Binding-site contacts:
Ligand atom C5 contacts residue ASN356 of chain 1.B at 3.7 Å.
Ligand atom C2 contacts residue ASN356 of chain 1.B at 2.4 Å.
Ligand atom O6 contacts residue ASN356 of chain 1.B at 3.9 Å.
Ligand atom C7 contacts residue ASN356 of chain 1.B at 3.5 Å.
Ligand atom C4 contacts residue ASN356 of chain 1.B at 4.2 Å.
Ligand atom N2 contacts residue ASN356 of chain 1.B at 2.9 Å (h-bond).
Ligand atom O7 contacts residue ASN356 of chain 1.B at 3.9 Å.
Ligand atom C1 contacts residue ASN356 of chain 1.B at 1.4 Å.
Ligand atom C3 contacts residue ASN356 of chain 1.B at 3.8 Å.
Ligand atom O5 contacts residue ASN356 of chain 1.B at 2.4 Å (h-bond).

This protein binds this small molecule.
Small molecule (SMILES): CC(=O)N[C@@H]1[C@@H](O)[C@H](O)[C@@H](CO)O[C@H]1O

Sequence of chain 1.B:
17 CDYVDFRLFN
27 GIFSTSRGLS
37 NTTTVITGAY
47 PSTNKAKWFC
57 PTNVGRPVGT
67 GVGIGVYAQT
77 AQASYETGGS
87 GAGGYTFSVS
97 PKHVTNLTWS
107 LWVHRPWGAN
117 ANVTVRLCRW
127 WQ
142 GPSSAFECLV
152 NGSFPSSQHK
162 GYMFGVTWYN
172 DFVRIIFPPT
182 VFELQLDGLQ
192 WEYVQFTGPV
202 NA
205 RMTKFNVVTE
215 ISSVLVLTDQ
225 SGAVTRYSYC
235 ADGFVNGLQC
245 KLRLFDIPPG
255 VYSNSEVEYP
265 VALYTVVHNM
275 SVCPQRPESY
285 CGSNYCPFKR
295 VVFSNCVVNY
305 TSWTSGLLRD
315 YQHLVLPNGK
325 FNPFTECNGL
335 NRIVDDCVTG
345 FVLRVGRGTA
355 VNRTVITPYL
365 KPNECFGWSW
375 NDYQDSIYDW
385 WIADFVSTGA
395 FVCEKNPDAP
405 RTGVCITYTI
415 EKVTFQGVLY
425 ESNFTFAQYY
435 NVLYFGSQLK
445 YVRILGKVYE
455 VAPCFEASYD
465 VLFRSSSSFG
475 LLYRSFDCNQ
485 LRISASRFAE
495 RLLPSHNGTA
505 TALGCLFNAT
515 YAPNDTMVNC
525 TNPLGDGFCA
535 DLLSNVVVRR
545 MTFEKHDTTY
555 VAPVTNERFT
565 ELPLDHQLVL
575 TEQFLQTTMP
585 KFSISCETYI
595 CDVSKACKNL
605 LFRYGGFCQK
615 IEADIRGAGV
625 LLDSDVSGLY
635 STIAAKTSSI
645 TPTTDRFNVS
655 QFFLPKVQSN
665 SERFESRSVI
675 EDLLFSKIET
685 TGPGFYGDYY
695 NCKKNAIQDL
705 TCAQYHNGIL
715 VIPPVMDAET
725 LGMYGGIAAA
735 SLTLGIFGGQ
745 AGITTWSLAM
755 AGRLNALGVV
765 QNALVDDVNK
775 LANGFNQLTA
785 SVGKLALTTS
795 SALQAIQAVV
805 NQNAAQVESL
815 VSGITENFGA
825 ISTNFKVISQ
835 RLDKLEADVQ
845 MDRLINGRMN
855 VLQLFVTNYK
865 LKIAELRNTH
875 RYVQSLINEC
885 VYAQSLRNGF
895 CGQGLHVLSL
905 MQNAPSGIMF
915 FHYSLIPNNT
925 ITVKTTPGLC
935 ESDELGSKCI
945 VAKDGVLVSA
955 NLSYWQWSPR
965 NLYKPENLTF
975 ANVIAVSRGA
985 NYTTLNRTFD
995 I